Sequence of chain 1.B:
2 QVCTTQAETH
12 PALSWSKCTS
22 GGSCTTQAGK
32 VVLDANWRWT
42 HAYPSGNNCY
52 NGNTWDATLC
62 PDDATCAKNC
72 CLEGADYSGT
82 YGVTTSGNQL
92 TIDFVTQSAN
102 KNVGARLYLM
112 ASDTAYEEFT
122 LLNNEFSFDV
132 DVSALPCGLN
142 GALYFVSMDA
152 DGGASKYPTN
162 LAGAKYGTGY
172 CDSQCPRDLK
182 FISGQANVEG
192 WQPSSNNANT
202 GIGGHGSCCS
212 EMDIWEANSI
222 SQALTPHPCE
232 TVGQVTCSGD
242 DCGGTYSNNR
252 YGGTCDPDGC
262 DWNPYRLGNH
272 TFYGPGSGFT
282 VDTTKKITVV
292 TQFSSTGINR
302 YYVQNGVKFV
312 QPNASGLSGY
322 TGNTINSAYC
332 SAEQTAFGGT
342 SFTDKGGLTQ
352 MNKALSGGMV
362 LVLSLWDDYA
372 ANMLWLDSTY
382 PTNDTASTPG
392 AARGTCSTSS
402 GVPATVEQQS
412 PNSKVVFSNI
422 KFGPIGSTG

Binding-site contacts:
Ligand atom O6 contacts residue LYS181 of chain 1.B at 4.4 Å.
Ligand atom C3 contacts residue TRP38 of chain 1.B at 4.5 Å (hydrophobic).
Ligand atom O5 contacts residue GS11 of chain 1.U at 4.0 Å.
Ligand atom C3 contacts residue VAL104 of chain 1.B at 4.4 Å (hydrophobic).
Ligand atom O3 contacts residue GS11 of chain 1.U at 3.1 Å (h-bond).
Ligand atom O5 contacts residue TRP38 of chain 1.B at 3.6 Å.
Ligand atom C4 contacts residue TRP38 of chain 1.B at 4.2 Å (hydrophobic).
Ligand atom O2 contacts residue ASN103 of chain 1.B at 4.2 Å.
Ligand atom C4 contacts residue GS11 of chain 1.U at 1.8 Å.
Ligand atom C6 contacts residue GS11 of chain 1.U at 3.2 Å.
Ligand atom C5 contacts residue GS11 of chain 1.U at 2.7 Å.
Ligand atom C6 contacts residue LYS181 of chain 1.B at 4.4 Å.
Ligand atom C1 contacts residue TRP38 of chain 1.B at 4.0 Å (hydrophobic).
Ligand atom O6 contacts residue GS11 of chain 1.U at 4.3 Å.
Ligand atom O1 contacts residue ASN198 of chain 1.B at 4.5 Å.
Ligand atom O1 contacts residue THR201 of chain 1.B at 3.7 Å.
Ligand atom C2 contacts residue GS11 of chain 1.U at 4.1 Å.
Ligand atom C2 contacts residue TRP38 of chain 1.B at 3.7 Å (hydrophobic).
Ligand atom O3 contacts residue LYS102 of chain 1.B at 4.0 Å.
Ligand atom C2 contacts residue VAL104 of chain 1.B at 3.4 Å (hydrophobic).
Ligand atom C6 contacts residue ASN37 of chain 1.B at 3.1 Å.
Ligand atom C3 contacts residue ASN103 of chain 1.B at 3.7 Å.
Ligand atom C1 contacts residue VAL104 of chain 1.B at 3.9 Å (hydrophobic).
Ligand atom O3 contacts residue VAL104 of chain 1.B at 3.8 Å.
Ligand atom O3 contacts residue ASN103 of chain 1.B at 2.8 Å (h-bond).
Ligand atom C6 contacts residue TRP38 of chain 1.B at 4.0 Å (hydrophobic).
Ligand atom C3 contacts residue GS11 of chain 1.U at 2.7 Å.
Ligand atom C2 contacts residue ASN103 of chain 1.B at 3.7 Å.
Ligand atom O2 contacts residue VAL104 of chain 1.B at 2.7 Å (h-bond).
Ligand atom O6 contacts residue ASN37 of chain 1.B at 3.2 Å (h-bond).
Ligand atom C4 contacts residue ASN103 of chain 1.B at 4.2 Å.

The protein below binds the small molecule below.
Small molecule (SMILES): OC[C@H]1O[C@H](O)[C@H](O)[C@@H](O)[C@@H]1O